Binding-site contacts:
Ligand atom C2 contacts residue ASN53 of chain 1.B at 2.5 Å.
Ligand atom C3 contacts residue ASN53 of chain 1.B at 3.8 Å.
Ligand atom C4 contacts residue ASN53 of chain 1.B at 4.3 Å.
Ligand atom O5 contacts residue ASN53 of chain 1.B at 2.4 Å (h-bond).
Ligand atom N2 contacts residue ASN53 of chain 1.B at 2.8 Å (h-bond).
Ligand atom O7 contacts residue LEU46 of chain 1.B at 4.2 Å.
Ligand atom O6 contacts residue ASN53 of chain 1.B at 4.3 Å.
Ligand atom C8 contacts residue ASN53 of chain 1.B at 3.2 Å.
Ligand atom C7 contacts residue ASN53 of chain 1.B at 3.1 Å.
Ligand atom C5 contacts residue ASN53 of chain 1.B at 3.7 Å.
Ligand atom C1 contacts residue ASN53 of chain 1.B at 1.5 Å.
Ligand atom O7 contacts residue PRO48 of chain 1.B at 4.2 Å.
Ligand atom O7 contacts residue ASN53 of chain 1.B at 4.0 Å.

The small molecule below binds the protein below.
Small molecule (SMILES): CC(=O)N[C@@H]1[C@@H](O)[C@H](O)[C@@H](CO)O[C@H]1O

Sequence of chain 1.B:
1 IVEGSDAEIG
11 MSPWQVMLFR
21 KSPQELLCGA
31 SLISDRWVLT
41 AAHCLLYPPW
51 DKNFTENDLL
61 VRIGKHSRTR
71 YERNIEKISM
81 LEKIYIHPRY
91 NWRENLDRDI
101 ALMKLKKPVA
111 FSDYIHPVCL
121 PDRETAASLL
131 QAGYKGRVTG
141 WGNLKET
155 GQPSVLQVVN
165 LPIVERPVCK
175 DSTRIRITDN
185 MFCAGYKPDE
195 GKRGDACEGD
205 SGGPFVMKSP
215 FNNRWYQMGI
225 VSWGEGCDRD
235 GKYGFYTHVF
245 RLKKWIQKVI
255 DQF